Binding-site contacts:
Ligand atom CB contacts residue ALA30 of chain 1.N at 3.8 Å (hydrophobic).
Ligand atom CG2 contacts residue ILE23 of chain 1.N at 4.3 Å (hydrophobic).
Ligand atom O contacts residue VAL373 of chain 1.M at 4.1 Å.
Ligand atom OXT contacts residue ALA30 of chain 1.N at 2.9 Å (h-bond).
Ligand atom CA contacts residue ALA30 of chain 1.N at 4.3 Å (hydrophobic).
Ligand atom C contacts residue ASN374 of chain 1.M at 4.2 Å.
Ligand atom O contacts residue GLY28 of chain 1.N at 3.9 Å.
Ligand atom C contacts residue ILE375 of chain 1.M at 3.9 Å (hydrophobic).
Ligand atom O contacts residue ILE375 of chain 1.M at 2.9 Å (h-bond).
Ligand atom N contacts residue ASP25 of chain 1.N at 2.8 Å (salt-bridge).
Ligand atom O contacts residue LYS26 of chain 1.N at 3.9 Å.
Ligand atom C contacts residue LYS26 of chain 1.N at 3.4 Å.
Ligand atom CA contacts residue ILE375 of chain 1.M at 3.6 Å (hydrophobic).
Ligand atom N contacts residue GLN49 of chain 1.N at 4.3 Å.
Ligand atom C contacts residue GLY28 of chain 1.N at 3.8 Å.
Ligand atom CA contacts residue ASP25 of chain 1.N at 3.9 Å.
Ligand atom CA contacts residue LYS26 of chain 1.N at 3.3 Å.
Ligand atom C contacts residue GLU29 of chain 1.N at 4.1 Å.
Ligand atom OG1 contacts residue GLN49 of chain 1.N at 2.8 Å (h-bond).
Ligand atom OXT contacts residue GLU29 of chain 1.N at 3.2 Å (salt-bridge).
Ligand atom CB contacts residue ILE375 of chain 1.M at 3.8 Å (hydrophobic).
Ligand atom C contacts residue ALA30 of chain 1.N at 3.9 Å (hydrophobic).
Ligand atom OG1 contacts residue ILE375 of chain 1.M at 3.1 Å (h-bond).
Ligand atom CG2 contacts residue ILE375 of chain 1.M at 4.1 Å (hydrophobic).
Ligand atom CG2 contacts residue ASP25 of chain 1.N at 4.0 Å.
Ligand atom OXT contacts residue GLY28 of chain 1.N at 3.2 Å (h-bond).
Ligand atom O contacts residue PRO27 of chain 1.N at 3.8 Å.
Ligand atom OXT contacts residue LYS26 of chain 1.N at 3.5 Å (salt-bridge).
Ligand atom OXT contacts residue PRO27 of chain 1.N at 4.2 Å.
Ligand atom CG2 contacts residue GLN49 of chain 1.N at 3.2 Å.
Ligand atom C contacts residue PRO27 of chain 1.N at 4.1 Å (hydrophobic).
Ligand atom CA contacts residue ASN374 of chain 1.M at 3.8 Å.
Ligand atom CG2 contacts residue SER24 of chain 1.N at 4.0 Å.
Ligand atom N contacts residue ILE375 of chain 1.M at 2.6 Å (h-bond).
Ligand atom OXT contacts residue ILE375 of chain 1.M at 4.2 Å.
Ligand atom N contacts residue ASN374 of chain 1.M at 2.9 Å (h-bond).
Ligand atom N contacts residue LYS26 of chain 1.N at 4.0 Å.
Ligand atom OG1 contacts residue ALA30 of chain 1.N at 3.6 Å.
Ligand atom CB contacts residue GLN49 of chain 1.N at 3.6 Å.
Ligand atom O contacts residue ASN374 of chain 1.M at 3.8 Å.

A protein and the small-molecule ligand that binds it are described below.
Small molecule (SMILES): C[C@@H](O)[C@H](N)C(=O)O

Sequence of chain 1.M:
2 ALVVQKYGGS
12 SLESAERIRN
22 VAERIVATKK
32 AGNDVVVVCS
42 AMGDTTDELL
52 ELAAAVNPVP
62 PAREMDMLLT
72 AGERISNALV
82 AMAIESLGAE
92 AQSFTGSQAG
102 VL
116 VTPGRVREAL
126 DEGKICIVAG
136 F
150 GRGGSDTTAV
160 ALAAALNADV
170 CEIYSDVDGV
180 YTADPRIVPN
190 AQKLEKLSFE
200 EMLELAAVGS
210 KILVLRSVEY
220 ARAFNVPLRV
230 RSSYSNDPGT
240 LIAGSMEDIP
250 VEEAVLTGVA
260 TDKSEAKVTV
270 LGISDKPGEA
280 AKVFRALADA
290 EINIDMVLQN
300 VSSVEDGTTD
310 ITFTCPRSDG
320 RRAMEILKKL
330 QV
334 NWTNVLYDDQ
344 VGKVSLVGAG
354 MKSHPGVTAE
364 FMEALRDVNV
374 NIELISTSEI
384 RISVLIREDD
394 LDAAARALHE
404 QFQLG

Sequence of chain 1.N:
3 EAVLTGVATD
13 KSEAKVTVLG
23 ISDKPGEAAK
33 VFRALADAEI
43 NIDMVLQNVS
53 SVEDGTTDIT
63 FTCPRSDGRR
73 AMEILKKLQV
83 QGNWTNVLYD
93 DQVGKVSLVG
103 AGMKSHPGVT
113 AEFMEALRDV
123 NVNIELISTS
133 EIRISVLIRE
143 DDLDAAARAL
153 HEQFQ